Sequence of chain 1.A:
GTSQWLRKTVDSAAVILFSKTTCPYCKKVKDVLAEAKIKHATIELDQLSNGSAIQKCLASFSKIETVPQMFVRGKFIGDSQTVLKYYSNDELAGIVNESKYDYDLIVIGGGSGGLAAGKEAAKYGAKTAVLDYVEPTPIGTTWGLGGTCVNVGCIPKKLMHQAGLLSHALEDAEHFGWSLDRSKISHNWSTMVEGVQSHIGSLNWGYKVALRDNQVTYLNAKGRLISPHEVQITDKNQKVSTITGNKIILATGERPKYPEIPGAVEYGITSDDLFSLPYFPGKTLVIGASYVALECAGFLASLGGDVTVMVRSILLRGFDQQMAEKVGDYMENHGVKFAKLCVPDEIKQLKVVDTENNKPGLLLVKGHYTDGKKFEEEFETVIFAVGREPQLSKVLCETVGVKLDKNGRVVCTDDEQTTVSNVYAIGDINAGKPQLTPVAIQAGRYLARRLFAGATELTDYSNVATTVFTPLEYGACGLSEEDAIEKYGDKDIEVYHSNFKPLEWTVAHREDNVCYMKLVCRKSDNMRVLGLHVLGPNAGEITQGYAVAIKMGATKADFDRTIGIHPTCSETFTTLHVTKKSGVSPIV

Binding-site contacts:
Ligand atom N1 contacts residue GLY7 of chain 1.A at 4.5 Å.
Ligand atom O contacts residue TRP11 of chain 1.A at 4.5 Å.
Ligand atom C contacts residue THR462 of chain 1.A at 3.5 Å.
Ligand atom C contacts residue LEU54 of chain 1.A at 4.5 Å (hydrophobic).
Ligand atom C13 contacts residue ILE49 of chain 1.A at 4.1 Å (hydrophobic).
Ligand atom C13 contacts residue ALA459 of chain 1.A at 4.3 Å (hydrophobic).
Ligand atom C6 contacts residue GLY460 of chain 1.A at 4.4 Å.
Ligand atom C10 contacts residue TRP11 of chain 1.A at 4.0 Å (hydrophobic).
Ligand atom C5 contacts residue THR462 of chain 1.A at 3.9 Å.
Ligand atom C4 contacts residue GLY460 of chain 1.A at 3.0 Å.
Ligand atom O contacts residue ILE49 of chain 1.A at 3.3 Å.
Ligand atom O contacts residue GLY460 of chain 1.A at 3.3 Å (h-bond).
Ligand atom C1 contacts residue THR462 of chain 1.A at 4.2 Å.
Ligand atom C2 contacts residue GLY460 of chain 1.A at 4.4 Å.
Ligand atom C7 contacts residue TRP11 of chain 1.A at 3.7 Å (hydrophobic).
Ligand atom C6 contacts residue THR462 of chain 1.A at 3.6 Å.
Ligand atom C3 contacts residue GLY460 of chain 1.A at 3.3 Å.
Ligand atom C3 contacts residue TRP11 of chain 1.A at 4.3 Å (hydrophobic).
Ligand atom C9 contacts residue THR462 of chain 1.A at 3.7 Å.
Ligand atom C6 contacts residue TRP11 of chain 1.A at 3.5 Å (hydrophobic).
Ligand atom C2 contacts residue LEU54 of chain 1.A at 4.3 Å (hydrophobic).
Ligand atom N contacts residue TRP11 of chain 1.A at 4.3 Å.
Ligand atom C3 contacts residue ALA461 of chain 1.A at 4.2 Å (hydrophobic).
Ligand atom C13 contacts residue GLY460 of chain 1.A at 4.4 Å.
Ligand atom C4 contacts residue TRP11 of chain 1.A at 3.4 Å (hydrophobic).
Ligand atom C11 contacts residue GLY7 of chain 1.A at 4.3 Å.
Ligand atom C5 contacts residue GLY460 of chain 1.A at 4.0 Å.
Ligand atom C3 contacts residue ILE49 of chain 1.A at 4.3 Å (hydrophobic).
Ligand atom C5 contacts residue TRP11 of chain 1.A at 4.1 Å (hydrophobic).
Ligand atom C1 contacts residue LEU54 of chain 1.A at 4.3 Å (hydrophobic).
Ligand atom C13 contacts residue ALA461 of chain 1.A at 4.5 Å (hydrophobic).
Ligand atom O contacts residue ALA459 of chain 1.A at 4.0 Å.
Ligand atom C9 contacts residue TRP11 of chain 1.A at 3.4 Å (hydrophobic).
Ligand atom C8 contacts residue TRP11 of chain 1.A at 3.8 Å (hydrophobic).
Ligand atom O contacts residue ALA461 of chain 1.A at 4.2 Å.
Ligand atom C10 contacts residue THR462 of chain 1.A at 4.0 Å.

This small molecule binds to this protein.
Small molecule (SMILES): c1cc(CNCc2ccc3c(c2)OCO3)ccn1